Binding-site contacts:
Ligand atom O12 contacts residue ALA40 of chain 1.A at 3.4 Å.
Ligand atom PB contacts residue LYS15 of chain 1.A at 3.5 Å.
Ligand atom C contacts residue ILE152 of chain 2.A at 3.5 Å (hydrophobic).
Ligand atom O2B contacts residue GLU115 of chain 1.A at 2.9 Å (salt-bridge).
Ligand atom O2B contacts residue ADP1 of chain 1.F at 3.2 Å (h-bond).
Ligand atom O12 contacts residue SER41 of chain 1.A at 3.1 Å (h-bond).
Ligand atom C contacts residue GLY150 of chain 2.A at 3.5 Å.
Ligand atom O2A contacts residue ADP1 of chain 1.F at 3.6 Å (h-bond).
Ligand atom O2B contacts residue ASP54 of chain 1.A at 3.0 Å (salt-bridge).
Ligand atom C contacts residue TYR187 of chain 2.A at 3.5 Å (hydrophobic).
Ligand atom OI1 contacts residue CYS151 of chain 2.A at 3.4 Å (h-bond).
Ligand atom OI2 contacts residue GLY150 of chain 2.A at 3.4 Å (h-bond).
Ligand atom O2B contacts residue MG1 of chain 1.D at 3.6 Å.
Ligand atom PB contacts residue ADP1 of chain 1.F at 3.5 Å.
Ligand atom O2B contacts residue LYS37 of chain 1.A at 3.1 Å (salt-bridge).
Ligand atom OI2 contacts residue ILE152 of chain 2.A at 3.4 Å (h-bond).
Ligand atom O1B contacts residue GLY118 of chain 1.A at 3.4 Å (h-bond).
Ligand atom CA contacts residue TYR187 of chain 2.A at 3.5 Å (hydrophobic).
Ligand atom PB contacts residue THR11 of chain 1.A at 3.5 Å.
Ligand atom O3B contacts residue MG1 of chain 1.D at 2.1 Å.
Ligand atom O1B contacts residue ALA117 of chain 1.A at 3.3 Å.
Ligand atom O2A contacts residue LYS15 of chain 1.A at 2.7 Å (salt-bridge).
Ligand atom N1 contacts residue SER41 of chain 1.A at 2.9 Å (h-bond).
Ligand atom O1B contacts residue LYS37 of chain 1.A at 2.8 Å (salt-bridge).
Ligand atom N2 contacts residue MG1 of chain 1.D at 3.6 Å.
Ligand atom PB contacts residue MG1 of chain 1.D at 3.3 Å.
Ligand atom O2A contacts residue GLY118 of chain 1.A at 2.8 Å (h-bond).
Ligand atom O2B contacts residue LYS15 of chain 1.A at 3.3 Å.
Ligand atom O12 contacts residue LYS37 of chain 1.A at 3.4 Å.
Ligand atom PB contacts residue MG1 of chain 1.C at 3.4 Å.
Ligand atom O2A contacts residue THR11 of chain 1.A at 2.6 Å (h-bond).
Ligand atom PB contacts residue GLY118 of chain 1.A at 3.6 Å.
Ligand atom OI1 contacts residue GLY150 of chain 2.A at 2.9 Å (h-bond).
Ligand atom OI1 contacts residue ILE152 of chain 2.A at 3.2 Å (h-bond).
Ligand atom O3B contacts residue THR11 of chain 1.A at 3.4 Å (h-bond).
Ligand atom OI1 contacts residue TYR187 of chain 2.A at 2.7 Å (h-bond).
Ligand atom O2B contacts residue MG1 of chain 1.C at 2.2 Å.
Ligand atom O3B contacts residue ADP1 of chain 1.F at 3.1 Å (h-bond).
Ligand atom OI2 contacts residue ASN153 of chain 2.A at 2.8 Å (h-bond).
Ligand atom CH contacts residue THR11 of chain 1.A at 3.5 Å.

Sequence of chain 2.A:
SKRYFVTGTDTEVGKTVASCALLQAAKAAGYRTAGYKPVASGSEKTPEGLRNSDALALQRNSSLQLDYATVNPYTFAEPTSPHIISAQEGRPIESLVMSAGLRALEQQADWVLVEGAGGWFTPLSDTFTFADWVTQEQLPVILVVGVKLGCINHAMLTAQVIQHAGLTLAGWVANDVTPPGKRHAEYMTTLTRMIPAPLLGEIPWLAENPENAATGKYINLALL

This protein binds this small molecule.
Small molecule (SMILES): C[C@H](N)[C@@H](CCCCCC(=O)O)NC(=O)OP(=O)(O)O

Sequence of chain 1.A:
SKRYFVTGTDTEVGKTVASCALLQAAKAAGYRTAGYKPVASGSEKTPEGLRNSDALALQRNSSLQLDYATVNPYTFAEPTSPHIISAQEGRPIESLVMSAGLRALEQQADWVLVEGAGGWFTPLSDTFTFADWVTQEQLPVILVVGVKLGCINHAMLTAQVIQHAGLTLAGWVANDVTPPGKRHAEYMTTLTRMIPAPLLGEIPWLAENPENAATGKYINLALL